This small molecule binds to this protein.
Small molecule (SMILES): CC(=O)N[C@@H]1[C@@H](O)[C@H](O)[C@@H](CO)O[C@H]1O

Binding-site contacts:
Ligand atom C6 contacts residue THR55 of chain 1.A at 3.7 Å.
Ligand atom C5 contacts residue ASN53 of chain 1.A at 3.6 Å.
Ligand atom O3 contacts residue ASN53 of chain 1.A at 3.7 Å.
Ligand atom O7 contacts residue GLN340 of chain 1.A at 4.0 Å.
Ligand atom C5 contacts residue THR55 of chain 1.A at 4.2 Å.
Ligand atom C1 contacts residue GLN340 of chain 1.A at 4.2 Å.
Ligand atom C3 contacts residue ASN53 of chain 1.A at 3.6 Å.
Ligand atom C7 contacts residue ASN53 of chain 1.A at 3.7 Å.
Ligand atom O5 contacts residue THR55 of chain 1.A at 3.5 Å.
Ligand atom C4 contacts residue ASN53 of chain 1.A at 4.2 Å.
Ligand atom N2 contacts residue ASN53 of chain 1.A at 3.4 Å (h-bond).
Ligand atom O5 contacts residue ASN53 of chain 1.A at 2.4 Å (h-bond).
Ligand atom C2 contacts residue ASN53 of chain 1.A at 2.4 Å.
Ligand atom O7 contacts residue ASN53 of chain 1.A at 3.3 Å (h-bond).
Ligand atom C1 contacts residue ASN53 of chain 1.A at 1.4 Å.

Sequence of chain 1.A:
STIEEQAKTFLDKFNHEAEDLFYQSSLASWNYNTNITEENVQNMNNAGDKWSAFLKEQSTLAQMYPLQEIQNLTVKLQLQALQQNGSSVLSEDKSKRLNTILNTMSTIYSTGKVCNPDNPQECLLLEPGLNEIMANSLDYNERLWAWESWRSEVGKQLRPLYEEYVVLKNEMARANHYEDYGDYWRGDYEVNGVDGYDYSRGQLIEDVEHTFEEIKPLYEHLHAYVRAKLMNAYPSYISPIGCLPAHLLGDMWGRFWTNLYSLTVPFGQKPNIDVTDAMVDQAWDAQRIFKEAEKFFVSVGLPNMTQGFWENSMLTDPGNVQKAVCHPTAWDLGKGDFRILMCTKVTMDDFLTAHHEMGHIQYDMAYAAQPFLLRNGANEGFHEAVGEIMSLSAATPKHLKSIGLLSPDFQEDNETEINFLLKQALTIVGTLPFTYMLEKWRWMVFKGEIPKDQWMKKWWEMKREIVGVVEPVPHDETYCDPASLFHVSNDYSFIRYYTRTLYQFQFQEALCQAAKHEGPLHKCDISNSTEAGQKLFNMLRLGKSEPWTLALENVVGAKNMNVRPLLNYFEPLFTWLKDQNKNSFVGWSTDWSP